Binding-site contacts:
Ligand atom N2 contacts residue ALA341 of chain 1.C at 4.5 Å.
Ligand atom O5 contacts residue HIS336 of chain 1.C at 4.3 Å.
Ligand atom C5 contacts residue ASN340 of chain 1.C at 3.6 Å.
Ligand atom O5 contacts residue ASN340 of chain 1.C at 2.4 Å (h-bond).
Ligand atom C4 contacts residue ASN340 of chain 1.C at 4.2 Å.
Ligand atom C7 contacts residue ASN340 of chain 1.C at 3.6 Å.
Ligand atom C3 contacts residue ASN340 of chain 1.C at 3.8 Å.
Ligand atom N2 contacts residue ASN340 of chain 1.C at 2.9 Å (h-bond).
Ligand atom C1 contacts residue ASN340 of chain 1.C at 1.4 Å.
Ligand atom C8 contacts residue ALA341 of chain 1.C at 3.3 Å (hydrophobic).
Ligand atom C8 contacts residue LEU438 of chain 1.C at 4.0 Å (hydrophobic).
Ligand atom C2 contacts residue ASN340 of chain 1.C at 2.5 Å.
Ligand atom C7 contacts residue ALA341 of chain 1.C at 4.4 Å (hydrophobic).
Ligand atom O7 contacts residue ASN340 of chain 1.C at 3.9 Å.

This small molecule binds to this protein.
Small molecule (SMILES): CC(=O)N[C@@H]1[C@@H](O)[C@H](O)[C@@H](CO)O[C@H]1O

Sequence of chain 1.C:
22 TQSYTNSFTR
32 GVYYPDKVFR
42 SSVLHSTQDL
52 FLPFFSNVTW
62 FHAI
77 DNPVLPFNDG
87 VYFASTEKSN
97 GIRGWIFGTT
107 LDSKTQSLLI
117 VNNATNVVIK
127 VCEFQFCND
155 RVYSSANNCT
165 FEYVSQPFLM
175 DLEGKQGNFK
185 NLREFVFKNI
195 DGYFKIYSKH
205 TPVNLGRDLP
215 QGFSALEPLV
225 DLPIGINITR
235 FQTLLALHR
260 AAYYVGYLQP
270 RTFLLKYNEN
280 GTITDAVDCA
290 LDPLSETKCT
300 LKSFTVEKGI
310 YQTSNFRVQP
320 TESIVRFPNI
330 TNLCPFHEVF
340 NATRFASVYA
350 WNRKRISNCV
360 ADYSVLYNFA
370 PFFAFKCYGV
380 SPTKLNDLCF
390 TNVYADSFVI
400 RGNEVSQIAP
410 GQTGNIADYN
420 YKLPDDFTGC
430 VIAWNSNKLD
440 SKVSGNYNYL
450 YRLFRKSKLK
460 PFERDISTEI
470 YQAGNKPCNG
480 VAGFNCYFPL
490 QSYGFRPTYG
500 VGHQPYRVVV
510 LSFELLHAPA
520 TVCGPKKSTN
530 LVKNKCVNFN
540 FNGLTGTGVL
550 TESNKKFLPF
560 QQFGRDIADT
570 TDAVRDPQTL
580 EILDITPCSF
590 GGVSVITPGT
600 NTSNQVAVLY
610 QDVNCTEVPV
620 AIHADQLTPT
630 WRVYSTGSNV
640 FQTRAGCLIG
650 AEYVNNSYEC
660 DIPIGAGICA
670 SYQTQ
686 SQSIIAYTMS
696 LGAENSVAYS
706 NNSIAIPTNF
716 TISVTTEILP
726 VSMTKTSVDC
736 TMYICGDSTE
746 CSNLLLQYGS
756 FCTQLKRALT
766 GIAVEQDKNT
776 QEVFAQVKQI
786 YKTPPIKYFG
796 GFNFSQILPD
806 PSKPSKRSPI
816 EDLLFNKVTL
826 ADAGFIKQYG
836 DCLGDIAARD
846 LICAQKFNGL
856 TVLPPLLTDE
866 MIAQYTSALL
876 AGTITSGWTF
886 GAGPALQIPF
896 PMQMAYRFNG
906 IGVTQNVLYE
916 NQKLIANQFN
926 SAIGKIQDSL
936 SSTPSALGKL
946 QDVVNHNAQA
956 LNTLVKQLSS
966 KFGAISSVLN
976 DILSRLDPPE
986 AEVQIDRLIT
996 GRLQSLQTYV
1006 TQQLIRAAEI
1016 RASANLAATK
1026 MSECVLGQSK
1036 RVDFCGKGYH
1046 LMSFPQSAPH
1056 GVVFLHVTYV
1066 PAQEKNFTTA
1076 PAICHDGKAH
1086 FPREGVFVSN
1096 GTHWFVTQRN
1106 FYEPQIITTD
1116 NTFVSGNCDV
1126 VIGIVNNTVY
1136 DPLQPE